The small molecule below binds the protein below.
Small molecule (SMILES): O=C(O)[C@@H]1C[C@]2(C(=O)O)C=C[C@@H](O)[C@@H](C2)O1

Binding-site contacts:
Ligand atom O4 contacts residue ARG11 of chain 1.B at 2.7 Å (salt-bridge).
Ligand atom C11 contacts residue ARG11 of chain 1.B at 3.5 Å.
Ligand atom O7 contacts residue GLN88 of chain 1.A at 2.9 Å (h-bond).
Ligand atom C3 contacts residue GLU52 of chain 1.A at 3.7 Å.
Ligand atom C2 contacts residue GLU52 of chain 1.A at 3.9 Å.
Ligand atom O5 contacts residue GLU52 of chain 1.A at 2.5 Å (salt-bridge).
Ligand atom O3 contacts residue ARG11 of chain 1.B at 2.9 Å (salt-bridge).
Ligand atom C2 contacts residue ARG51 of chain 1.A at 3.8 Å.
Ligand atom O1 contacts residue ILE81 of chain 1.A at 3.7 Å.
Ligand atom O2 contacts residue LEU55 of chain 1.A at 3.0 Å.
Ligand atom C5 contacts residue GLN88 of chain 1.A at 3.4 Å.
Ligand atom C6 contacts residue SER84 of chain 1.A at 3.8 Å.
Ligand atom C11 contacts residue VAL35 of chain 1.A at 3.8 Å (hydrophobic).
Ligand atom O5 contacts residue VAL46 of chain 1.A at 3.6 Å (h-bond).
Ligand atom C11 contacts residue LYS39 of chain 1.A at 3.8 Å.
Ligand atom O7 contacts residue LYS39 of chain 1.A at 3.1 Å (salt-bridge).
Ligand atom C3 contacts residue ASP48 of chain 1.A at 4.0 Å.
Ligand atom O2 contacts residue ARG28 of chain 1.A at 2.9 Å (salt-bridge).
Ligand atom C4 contacts residue GLU52 of chain 1.A at 3.7 Å.
Ligand atom C4 contacts residue ASP48 of chain 1.A at 3.8 Å.
Ligand atom C4 contacts residue LYS39 of chain 1.A at 3.8 Å.
Ligand atom C5 contacts residue LYS39 of chain 1.A at 3.8 Å.
Ligand atom O7 contacts residue VAL46 of chain 1.A at 3.8 Å.
Ligand atom O5 contacts residue ARG47 of chain 1.A at 3.7 Å.
Ligand atom O4 contacts residue LYS39 of chain 1.A at 2.9 Å (salt-bridge).
Ligand atom C10 contacts residue ARG28 of chain 1.A at 3.5 Å.
Ligand atom C8 contacts residue GLN88 of chain 1.A at 3.6 Å.
Ligand atom C5 contacts residue VAL46 of chain 1.A at 3.6 Å (hydrophobic).
Ligand atom O3 contacts residue ARG51 of chain 1.A at 3.9 Å.
Ligand atom O5 contacts residue ASP48 of chain 1.A at 3.1 Å (salt-bridge).
Ligand atom C3 contacts residue ARG51 of chain 1.A at 3.7 Å.
Ligand atom O1 contacts residue SER84 of chain 1.A at 3.0 Å (h-bond).
Ligand atom O4 contacts residue VAL35 of chain 1.A at 3.9 Å.
Ligand atom C8 contacts residue VAL35 of chain 1.A at 3.9 Å (hydrophobic).
Ligand atom O1 contacts residue ARG28 of chain 1.A at 2.8 Å (salt-bridge).
Ligand atom C9 contacts residue SER84 of chain 1.A at 3.9 Å.
Ligand atom C6 contacts residue GLN88 of chain 1.A at 3.8 Å.
Ligand atom C8 contacts residue LYS39 of chain 1.A at 3.9 Å.
Ligand atom C10 contacts residue SER84 of chain 1.A at 3.9 Å.
Ligand atom C4 contacts residue VAL46 of chain 1.A at 3.5 Å (hydrophobic).

Sequence of chain 1.A:
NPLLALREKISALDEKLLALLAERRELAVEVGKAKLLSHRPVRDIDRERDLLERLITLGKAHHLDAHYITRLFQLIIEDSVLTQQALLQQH

Sequence of chain 1.B:
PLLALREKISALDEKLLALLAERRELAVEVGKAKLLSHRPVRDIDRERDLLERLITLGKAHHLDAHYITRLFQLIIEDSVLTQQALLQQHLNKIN